Binding-site contacts:
Ligand atom C9 contacts residue LEU189 of chain 1.B at 4.2 Å (hydrophobic).
Ligand atom C11 contacts residue PHE283 of chain 1.B at 3.5 Å (hydrophobic).
Ligand atom C14 contacts residue TYR247 of chain 1.B at 3.4 Å (hydrophobic).
Ligand atom N13 contacts residue PHE283 of chain 1.B at 3.7 Å.
Ligand atom C1 contacts residue ILE246 of chain 1.B at 3.6 Å (hydrophobic).
Ligand atom C10 contacts residue PHE250 of chain 1.B at 3.9 Å (hydrophobic).
Ligand atom C12 contacts residue PHE283 of chain 1.B at 3.8 Å (hydrophobic).
Ligand atom C8 contacts residue LEU189 of chain 1.B at 3.9 Å (hydrophobic).
Ligand atom C14 contacts residue MET267 of chain 1.B at 4.1 Å (hydrophobic).
Ligand atom C7 contacts residue LEU229 of chain 1.B at 3.9 Å (hydrophobic).
Ligand atom C10 contacts residue PHE283 of chain 1.B at 3.7 Å (hydrophobic).
Ligand atom O5 contacts residue PHE283 of chain 1.B at 4.1 Å.
Ligand atom C8 contacts residue PHE250 of chain 1.B at 4.4 Å (hydrophobic).
Ligand atom C9 contacts residue PHE250 of chain 1.B at 4.0 Å (hydrophobic).
Ligand atom C2 contacts residue GLN280 of chain 1.B at 3.5 Å.
Ligand atom C8 contacts residue PHE283 of chain 1.B at 4.3 Å (hydrophobic).
Ligand atom C4 contacts residue PHE283 of chain 1.B at 3.6 Å (hydrophobic).
Ligand atom N3 contacts residue PHE283 of chain 1.B at 3.6 Å.
Ligand atom C2 contacts residue ILE246 of chain 1.B at 3.8 Å (hydrophobic).
Ligand atom C12 contacts residue PHE250 of chain 1.B at 4.3 Å (hydrophobic).
Ligand atom N3 contacts residue GLN280 of chain 1.B at 4.0 Å.
Ligand atom C2 contacts residue VAL232 of chain 1.B at 4.0 Å (hydrophobic).
Ligand atom C14 contacts residue GLN280 of chain 1.B at 3.6 Å.
Ligand atom C2 contacts residue PHE283 of chain 1.B at 4.2 Å (hydrophobic).
Ligand atom O5 contacts residue LEU229 of chain 1.B at 3.9 Å.
Ligand atom C10 contacts residue MET267 of chain 1.B at 3.9 Å (hydrophobic).
Ligand atom C1 contacts residue GLN280 of chain 1.B at 2.9 Å.
Ligand atom O5 contacts residue ILE246 of chain 1.B at 4.0 Å.
Ligand atom N13 contacts residue GLN280 of chain 1.B at 3.0 Å (h-bond).
Ligand atom C1 contacts residue ALA243 of chain 1.B at 3.8 Å (hydrophobic).
Ligand atom C14 contacts residue PHE283 of chain 1.B at 3.9 Å (hydrophobic).
Ligand atom C2 contacts residue SER231 of chain 1.B at 4.4 Å.
Ligand atom C9 contacts residue PHE283 of chain 1.B at 4.0 Å (hydrophobic).
Ligand atom C7 contacts residue PHE283 of chain 1.B at 3.9 Å (hydrophobic).
Ligand atom C4 contacts residue ILE246 of chain 1.B at 4.2 Å (hydrophobic).
Ligand atom C12 contacts residue TYR247 of chain 1.B at 4.4 Å (hydrophobic).
Ligand atom C12 contacts residue GLN280 of chain 1.B at 3.8 Å.
Ligand atom C6 contacts residue PHE283 of chain 1.B at 3.5 Å (hydrophobic).
Ligand atom C11 contacts residue PHE250 of chain 1.B at 4.1 Å (hydrophobic).
Ligand atom N3 contacts residue ILE246 of chain 1.B at 4.1 Å.

Sequence of chain 1.B:
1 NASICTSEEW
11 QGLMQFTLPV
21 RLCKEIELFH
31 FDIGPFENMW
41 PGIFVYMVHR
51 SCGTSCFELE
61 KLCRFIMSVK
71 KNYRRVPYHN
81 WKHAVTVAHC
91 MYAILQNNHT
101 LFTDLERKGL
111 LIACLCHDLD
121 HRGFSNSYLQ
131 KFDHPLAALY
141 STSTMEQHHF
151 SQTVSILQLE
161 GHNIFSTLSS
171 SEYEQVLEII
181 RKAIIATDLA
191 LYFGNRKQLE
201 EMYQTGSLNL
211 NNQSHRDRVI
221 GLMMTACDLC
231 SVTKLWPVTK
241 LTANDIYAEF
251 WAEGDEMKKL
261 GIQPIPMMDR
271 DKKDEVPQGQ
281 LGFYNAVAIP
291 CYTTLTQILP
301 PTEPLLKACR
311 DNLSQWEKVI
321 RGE

The protein below binds the small molecule below.
Small molecule (SMILES): CCn1nc(C)c2ccccc2c1=O